A small-molecule ligand and the protein it binds are described below.
Small molecule (SMILES): O=C(O)[C@@H](COP(=O)(O)O)O[C@H]1O[C@H](CO)[C@@H](O)[C@H](O)[C@H]1O

Binding-site contacts:
Ligand atom C6 contacts residue UDP1 of chain 2.C at 3.4 Å.
Ligand atom O4 contacts residue LYS118 of chain 2.A at 2.9 Å (salt-bridge).
Ligand atom OAV contacts residue THR191 of chain 2.A at 3.5 Å (h-bond).
Ligand atom OAP contacts residue ARG189 of chain 2.A at 2.9 Å (salt-bridge).
Ligand atom C4 contacts residue LEU213 of chain 2.A at 3.3 Å (hydrophobic).
Ligand atom O3 contacts residue ARG260 of chain 2.A at 3.0 Å (salt-bridge).
Ligand atom O5 contacts residue UDP1 of chain 2.C at 3.2 Å (h-bond).
Ligand atom CAR contacts residue UDP1 of chain 2.C at 3.2 Å.
Ligand atom C3 contacts residue LEU213 of chain 2.A at 3.5 Å (hydrophobic).
Ligand atom O4 contacts residue UDP1 of chain 2.C at 3.1 Å (h-bond).
Ligand atom O3 contacts residue SER214 of chain 2.A at 3.5 Å.
Ligand atom O2 contacts residue ARG260 of chain 2.A at 2.9 Å (salt-bridge).
Ligand atom OAU contacts residue THR191 of chain 2.A at 2.7 Å (h-bond).
Ligand atom O3 contacts residue LEU213 of chain 2.A at 3.5 Å (h-bond).
Ligand atom C3 contacts residue ARG260 of chain 2.A at 3.2 Å.
Ligand atom O6 contacts residue GLU236 of chain 2.A at 3.2 Å (salt-bridge).
Ligand atom C5 contacts residue UDP1 of chain 2.C at 2.7 Å.
Ligand atom OAV contacts residue ARG189 of chain 2.A at 3.0 Å (salt-bridge).
Ligand atom PAL contacts residue ASN264 of chain 2.A at 3.5 Å.
Ligand atom CAQ contacts residue UDP1 of chain 2.C at 3.4 Å.
Ligand atom OAO contacts residue ASN264 of chain 2.A at 3.0 Å (h-bond).
Ligand atom O2 contacts residue TYR169 of chain 2.A at 3.6 Å (h-bond).
Ligand atom C3 contacts residue UDP1 of chain 2.C at 3.2 Å.
Ligand atom O1 contacts residue UDP1 of chain 2.C at 2.7 Å (h-bond).
Ligand atom OAO contacts residue ARG189 of chain 2.A at 3.1 Å (salt-bridge).
Ligand atom OAV contacts residue GLY188 of chain 2.A at 3.3 Å.
Ligand atom OAP contacts residue GLY188 of chain 2.A at 3.6 Å.
Ligand atom C1 contacts residue UDP1 of chain 2.C at 3.5 Å.
Ligand atom O3 contacts residue GLY215 of chain 2.A at 2.7 Å (h-bond).
Ligand atom C2 contacts residue LEU213 of chain 2.A at 3.3 Å (hydrophobic).
Ligand atom OAN contacts residue GLY188 of chain 2.A at 3.0 Å (h-bond).
Ligand atom OAV contacts residue VAL190 of chain 2.A at 2.8 Å (h-bond).
Ligand atom C4 contacts residue UDP1 of chain 2.C at 3.4 Å.
Ligand atom C2 contacts residue ARG260 of chain 2.A at 3.6 Å.
Ligand atom OAM contacts residue HIS262 of chain 2.A at 3.5 Å (h-bond).
Ligand atom O3 contacts residue ASP138 of chain 2.A at 3.4 Å (salt-bridge).
Ligand atom PAL contacts residue ARG189 of chain 2.A at 3.7 Å.
Ligand atom OAN contacts residue ASN264 of chain 2.A at 3.0 Å (h-bond).
Ligand atom C6 contacts residue TYR233 of chain 2.A at 3.6 Å (hydrophobic).
Ligand atom O4 contacts residue ASP138 of chain 2.A at 3.1 Å (salt-bridge).

Sequence of chain 2.A:
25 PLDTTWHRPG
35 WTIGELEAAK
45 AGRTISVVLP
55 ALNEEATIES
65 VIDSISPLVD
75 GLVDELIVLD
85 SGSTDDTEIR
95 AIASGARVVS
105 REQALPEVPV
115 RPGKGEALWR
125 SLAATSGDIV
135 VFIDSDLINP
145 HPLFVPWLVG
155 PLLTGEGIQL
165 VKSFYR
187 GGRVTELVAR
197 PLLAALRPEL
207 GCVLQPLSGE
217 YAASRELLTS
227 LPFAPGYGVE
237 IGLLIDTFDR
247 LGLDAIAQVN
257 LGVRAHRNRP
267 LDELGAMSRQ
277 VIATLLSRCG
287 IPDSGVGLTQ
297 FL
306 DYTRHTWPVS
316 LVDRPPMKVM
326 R